A small-molecule ligand and the protein it binds are described below.
Small molecule (SMILES): CC(=O)N[C@@H]1[C@@H](O)[C@H](O)[C@@H](CO)O[C@H]1O

Sequence of chain 2.E:
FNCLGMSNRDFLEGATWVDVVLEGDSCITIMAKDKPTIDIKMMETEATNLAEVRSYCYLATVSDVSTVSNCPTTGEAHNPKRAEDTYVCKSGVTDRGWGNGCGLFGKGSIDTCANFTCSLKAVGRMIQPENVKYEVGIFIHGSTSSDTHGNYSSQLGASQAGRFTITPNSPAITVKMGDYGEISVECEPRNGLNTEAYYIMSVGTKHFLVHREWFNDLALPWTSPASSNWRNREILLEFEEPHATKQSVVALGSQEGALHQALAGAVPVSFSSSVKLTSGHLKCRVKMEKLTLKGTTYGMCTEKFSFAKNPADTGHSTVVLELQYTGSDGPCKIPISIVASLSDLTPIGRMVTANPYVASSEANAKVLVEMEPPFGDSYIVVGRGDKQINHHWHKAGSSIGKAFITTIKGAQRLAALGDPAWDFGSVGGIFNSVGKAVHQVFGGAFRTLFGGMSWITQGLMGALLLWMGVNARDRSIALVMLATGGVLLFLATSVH

Binding-site contacts:
Ligand atom C5 contacts residue THR120 of chain 2.E at 4.5 Å.
Ligand atom C8 contacts residue ASN118 of chain 2.E at 4.3 Å.
Ligand atom O6 contacts residue PHE119 of chain 2.E at 3.2 Å (h-bond).
Ligand atom N2 contacts residue TYR90 of chain 2.E at 4.2 Å.
Ligand atom O5 contacts residue SER66 of chain 2.E at 4.3 Å.
Ligand atom C6 contacts residue THR120 of chain 2.E at 4.0 Å.
Ligand atom C2 contacts residue ASN118 of chain 2.E at 2.5 Å.
Ligand atom O7 contacts residue ASN118 of chain 2.E at 3.4 Å (h-bond).
Ligand atom C7 contacts residue TYR90 of chain 2.E at 4.2 Å (hydrophobic).
Ligand atom C8 contacts residue TYR90 of chain 2.E at 3.6 Å (hydrophobic).
Ligand atom O5 contacts residue ASN118 of chain 2.E at 2.4 Å (h-bond).
Ligand atom O6 contacts residue THR120 of chain 2.E at 3.5 Å (h-bond).
Ligand atom C1 contacts residue ASN118 of chain 2.E at 1.4 Å.
Ligand atom O6 contacts residue ASN118 of chain 2.E at 4.1 Å.
Ligand atom C7 contacts residue ASP67 of chain 2.E at 4.3 Å.
Ligand atom O5 contacts residue THR120 of chain 2.E at 3.7 Å.
Ligand atom O7 contacts residue SER66 of chain 2.E at 3.6 Å.
Ligand atom O6 contacts residue THR89 of chain 2.E at 3.8 Å.
Ligand atom C3 contacts residue ASN118 of chain 2.E at 3.8 Å.
Ligand atom C8 contacts residue ASP67 of chain 2.E at 4.0 Å.
Ligand atom C4 contacts residue ASN118 of chain 2.E at 4.2 Å.
Ligand atom N2 contacts residue ASN118 of chain 2.E at 2.9 Å (h-bond).
Ligand atom C1 contacts residue SER66 of chain 2.E at 4.4 Å.
Ligand atom O7 contacts residue ASP67 of chain 2.E at 4.3 Å.
Ligand atom C7 contacts residue ASN118 of chain 2.E at 3.3 Å.
Ligand atom C5 contacts residue ASN118 of chain 2.E at 3.6 Å.